Sequence of chain 1.C:
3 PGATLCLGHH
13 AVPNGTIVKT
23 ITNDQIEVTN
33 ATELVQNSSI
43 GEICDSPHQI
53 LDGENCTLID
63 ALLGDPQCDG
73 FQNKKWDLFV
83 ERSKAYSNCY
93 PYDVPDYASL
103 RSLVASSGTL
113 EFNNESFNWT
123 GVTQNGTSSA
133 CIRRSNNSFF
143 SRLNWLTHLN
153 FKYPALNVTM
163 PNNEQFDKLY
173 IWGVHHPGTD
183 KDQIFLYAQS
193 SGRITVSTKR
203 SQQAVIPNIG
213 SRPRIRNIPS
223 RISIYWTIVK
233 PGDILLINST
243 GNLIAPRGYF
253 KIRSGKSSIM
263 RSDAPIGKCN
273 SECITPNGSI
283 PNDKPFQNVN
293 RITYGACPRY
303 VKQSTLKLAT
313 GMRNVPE

This protein binds this small molecule.
Small molecule (SMILES): CC(=O)N[C@H]1[C@H](O[C@H]2[C@H](O)[C@@H](NC(C)=O)CO[C@@H]2CO)O[C@H](CO)[C@@H](O[C@@H]2O[C@H](CO)[C@@H](O)[C@H](O)[C@@H]2O)[C@@H]1O

Binding-site contacts:
Ligand atom O7 contacts residue ASN240 of chain 1.C at 3.5 Å (h-bond).
Ligand atom C7 contacts residue ASN240 of chain 1.C at 3.0 Å.
Ligand atom C6 contacts residue ALA157 of chain 1.C at 3.9 Å (hydrophobic).
Ligand atom O6 contacts residue LEU158 of chain 1.C at 4.3 Å.
Ligand atom O5 contacts residue ASP182 of chain 1.A at 4.5 Å.
Ligand atom C8 contacts residue THR197 of chain 1.C at 3.2 Å.
Ligand atom O6 contacts residue ASN159 of chain 1.C at 4.1 Å.
Ligand atom C8 contacts residue ASN210 of chain 1.A at 4.0 Å.
Ligand atom N2 contacts residue ALA157 of chain 1.C at 3.8 Å.
Ligand atom O4 contacts residue ALA157 of chain 1.C at 4.1 Å.
Ligand atom O3 contacts residue THR242 of chain 1.C at 3.8 Å.
Ligand atom C2 contacts residue THR242 of chain 1.C at 3.8 Å.
Ligand atom C3 contacts residue THR242 of chain 1.C at 4.3 Å.
Ligand atom O6 contacts residue ASP182 of chain 1.A at 3.2 Å (salt-bridge).
Ligand atom O5 contacts residue LEU158 of chain 1.C at 3.7 Å.
Ligand atom O5 contacts residue ALA157 of chain 1.C at 3.7 Å.
Ligand atom C1 contacts residue LEU158 of chain 1.C at 4.3 Å (hydrophobic).
Ligand atom C1 contacts residue ALA157 of chain 1.C at 3.9 Å (hydrophobic).
Ligand atom C5 contacts residue ASN240 of chain 1.C at 3.5 Å.
Ligand atom C4 contacts residue ASN240 of chain 1.C at 4.3 Å.
Ligand atom C6 contacts residue ASN159 of chain 1.C at 4.5 Å.
Ligand atom O6 contacts residue ALA157 of chain 1.C at 2.9 Å (h-bond).
Ligand atom O7 contacts residue ARG195 of chain 1.C at 3.6 Å.
Ligand atom C5 contacts residue ALA157 of chain 1.C at 3.8 Å (hydrophobic).
Ligand atom C8 contacts residue ILE211 of chain 1.A at 3.5 Å (hydrophobic).
Ligand atom O5 contacts residue ASN240 of chain 1.C at 2.4 Å (h-bond).
Ligand atom C3 contacts residue ASN240 of chain 1.C at 3.8 Å.
Ligand atom C3 contacts residue ALA157 of chain 1.C at 4.3 Å (hydrophobic).
Ligand atom N2 contacts residue ASN240 of chain 1.C at 2.9 Å (h-bond).
Ligand atom N2 contacts residue ARG195 of chain 1.C at 4.4 Å.
Ligand atom N2 contacts residue ILE211 of chain 1.A at 4.2 Å.
Ligand atom C4 contacts residue ALA157 of chain 1.C at 3.4 Å (hydrophobic).
Ligand atom C1 contacts residue ASN240 of chain 1.C at 1.4 Å.
Ligand atom C2 contacts residue ASN240 of chain 1.C at 2.5 Å.
Ligand atom C7 contacts residue ILE211 of chain 1.A at 4.2 Å (hydrophobic).
Ligand atom C6 contacts residue ASN240 of chain 1.C at 4.3 Å.
Ligand atom C7 contacts residue ARG195 of chain 1.C at 3.8 Å.
Ligand atom C8 contacts residue ASN240 of chain 1.C at 3.5 Å.
Ligand atom O7 contacts residue THR242 of chain 1.C at 3.7 Å.
Ligand atom C8 contacts residue ARG195 of chain 1.C at 3.4 Å.

Sequence of chain 1.A:
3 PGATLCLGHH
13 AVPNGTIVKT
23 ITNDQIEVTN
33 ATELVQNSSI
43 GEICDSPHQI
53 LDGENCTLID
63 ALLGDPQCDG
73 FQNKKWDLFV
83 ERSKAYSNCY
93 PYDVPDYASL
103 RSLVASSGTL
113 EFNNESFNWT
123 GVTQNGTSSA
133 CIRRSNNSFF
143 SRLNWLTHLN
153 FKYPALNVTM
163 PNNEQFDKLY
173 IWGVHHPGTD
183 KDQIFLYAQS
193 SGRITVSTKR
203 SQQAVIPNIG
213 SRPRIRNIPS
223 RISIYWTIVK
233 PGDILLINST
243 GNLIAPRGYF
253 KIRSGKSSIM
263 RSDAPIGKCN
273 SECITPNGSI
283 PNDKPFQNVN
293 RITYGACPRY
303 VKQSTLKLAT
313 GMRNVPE